Sequence of chain 1.C:
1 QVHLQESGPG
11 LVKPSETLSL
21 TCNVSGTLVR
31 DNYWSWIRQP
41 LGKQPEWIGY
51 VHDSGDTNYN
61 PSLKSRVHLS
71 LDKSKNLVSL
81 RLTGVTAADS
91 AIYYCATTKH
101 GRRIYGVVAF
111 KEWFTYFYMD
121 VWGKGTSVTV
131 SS

This small molecule binds to this protein.
Small molecule (SMILES): CC(=O)N[C@H]1[C@H](O[C@H]2[C@H](O)[C@@H](NC(C)=O)CO[C@@H]2CO)O[C@H](CO)[C@@H](O[C@@H]2O[C@H](CO[C@H]3O[C@H](CO[C@H]4O[C@H](CO)[C@@H](O)[C@H](O)[C@@H]4O)[C@@H](O)[C@H](O[C@H]4O[C@H](CO)[C@@H](O)[C@H](O)[C@@H]4O[C@H]4O[C@H](CO)[C@@H](O)[C@H](O)[C@@H]4O)[C@@H]3O)[C@@H](O)[C@H](O[C@H]3O[C@H](CO)[C@@H](O)[C@H](O)[C@@H]3O[C@H]3O[C@H](CO)[C@@H](O)[C@H](O)[C@@H]3O)[C@@H]2O)[C@@H]1O

Sequence of chain 1.D:
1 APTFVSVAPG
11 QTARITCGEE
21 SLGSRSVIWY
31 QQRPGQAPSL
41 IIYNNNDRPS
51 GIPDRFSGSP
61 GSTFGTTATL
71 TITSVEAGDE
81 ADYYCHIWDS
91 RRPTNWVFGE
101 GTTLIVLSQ

Sequence of chain 1.H:
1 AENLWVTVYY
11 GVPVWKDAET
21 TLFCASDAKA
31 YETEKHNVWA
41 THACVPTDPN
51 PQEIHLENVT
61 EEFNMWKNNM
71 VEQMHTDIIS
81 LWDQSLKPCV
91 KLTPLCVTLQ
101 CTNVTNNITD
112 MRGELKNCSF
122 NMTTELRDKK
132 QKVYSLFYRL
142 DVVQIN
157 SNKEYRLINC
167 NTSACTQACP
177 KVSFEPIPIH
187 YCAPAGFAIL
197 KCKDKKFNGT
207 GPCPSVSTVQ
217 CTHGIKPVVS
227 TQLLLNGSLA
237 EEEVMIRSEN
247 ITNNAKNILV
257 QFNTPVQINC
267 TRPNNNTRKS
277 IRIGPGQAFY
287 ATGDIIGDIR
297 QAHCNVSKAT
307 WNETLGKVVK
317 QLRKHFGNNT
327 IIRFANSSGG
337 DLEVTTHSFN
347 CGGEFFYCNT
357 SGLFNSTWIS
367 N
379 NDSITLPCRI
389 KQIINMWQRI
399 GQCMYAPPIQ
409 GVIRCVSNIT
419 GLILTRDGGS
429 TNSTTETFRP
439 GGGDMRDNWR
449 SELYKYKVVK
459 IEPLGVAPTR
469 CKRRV

Binding-site contacts:
Ligand atom O6 contacts residue SER62 of chain 1.D at 3.9 Å.
Ligand atom C8 contacts residue THR267 of chain 1.H at 3.8 Å.
Ligand atom O6 contacts residue ASN44 of chain 1.D at 2.7 Å (h-bond).
Ligand atom N2 contacts residue GLY106 of chain 1.C at 3.8 Å.
Ligand atom C2 contacts residue HIS299 of chain 1.H at 3.8 Å.
Ligand atom C8 contacts residue ARG412 of chain 1.H at 3.8 Å.
Ligand atom C3 contacts residue GLY106 of chain 1.C at 3.6 Å.
Ligand atom O4 contacts residue ASN45 of chain 1.D at 2.6 Å (h-bond).
Ligand atom C4 contacts residue ILE104 of chain 1.C at 3.6 Å (hydrophobic).
Ligand atom C6 contacts residue ARG103 of chain 1.C at 3.9 Å.
Ligand atom C6 contacts residue ILE104 of chain 1.C at 3.7 Å (hydrophobic).
Ligand atom C1 contacts residue ASN301 of chain 1.H at 1.4 Å.
Ligand atom O3 contacts residue GLY106 of chain 1.C at 3.1 Å (h-bond).
Ligand atom O3 contacts residue PRO60 of chain 1.D at 3.4 Å.
Ligand atom C3 contacts residue ILE104 of chain 1.C at 3.7 Å (hydrophobic).
Ligand atom C5 contacts residue ILE104 of chain 1.C at 3.3 Å (hydrophobic).
Ligand atom C6 contacts residue ASN44 of chain 1.D at 3.8 Å.
Ligand atom O4 contacts residue ILE104 of chain 1.C at 3.1 Å (h-bond).
Ligand atom O4 contacts residue VAL107 of chain 1.C at 4.0 Å.
Ligand atom N2 contacts residue HIS299 of chain 1.H at 3.1 Å (h-bond).
Ligand atom C2 contacts residue ASN301 of chain 1.H at 2.3 Å.
Ligand atom O4 contacts residue GLY61 of chain 1.D at 3.2 Å (h-bond).
Ligand atom O3 contacts residue ILE104 of chain 1.C at 3.8 Å.
Ligand atom O5 contacts residue ASN301 of chain 1.H at 2.7 Å (h-bond).
Ligand atom N2 contacts residue ASN301 of chain 1.H at 2.4 Å (h-bond).
Ligand atom C5 contacts residue ASN301 of chain 1.H at 3.8 Å.
Ligand atom O5 contacts residue SER381 of chain 1.H at 3.7 Å.
Ligand atom C4 contacts residue ASN45 of chain 1.D at 3.9 Å.
Ligand atom C4 contacts residue SER62 of chain 1.D at 3.7 Å.
Ligand atom O6 contacts residue SER381 of chain 1.H at 3.3 Å (h-bond).
Ligand atom C3 contacts residue HIS299 of chain 1.H at 3.6 Å.
Ligand atom O5 contacts residue ARG103 of chain 1.C at 3.5 Å (salt-bridge).
Ligand atom C2 contacts residue GLY106 of chain 1.C at 3.3 Å.
Ligand atom C3 contacts residue ASN301 of chain 1.H at 3.5 Å.
Ligand atom C5 contacts residue ARG103 of chain 1.C at 3.6 Å.
Ligand atom C7 contacts residue ASN301 of chain 1.H at 3.3 Å.
Ligand atom O4 contacts residue SER62 of chain 1.D at 3.9 Å.
Ligand atom O6 contacts residue ARG296 of chain 1.H at 3.4 Å (salt-bridge).
Ligand atom C1 contacts residue ARG103 of chain 1.C at 3.9 Å.
Ligand atom C4 contacts residue GLY106 of chain 1.C at 3.9 Å.